Sequence of chain 1.A:
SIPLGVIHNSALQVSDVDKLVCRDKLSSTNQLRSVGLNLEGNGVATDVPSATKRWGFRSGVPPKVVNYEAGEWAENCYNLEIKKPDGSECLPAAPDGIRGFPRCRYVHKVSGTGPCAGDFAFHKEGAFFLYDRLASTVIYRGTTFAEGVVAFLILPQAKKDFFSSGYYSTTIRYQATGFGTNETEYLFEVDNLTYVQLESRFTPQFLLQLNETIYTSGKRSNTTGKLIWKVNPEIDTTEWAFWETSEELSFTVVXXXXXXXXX

A protein and the small-molecule ligand that binds it are described below.
Small molecule (SMILES): CC(=O)N[C@@H]1[C@@H](O)[C@H](O)[C@@H](CO)O[C@H]1O

Binding-site contacts:
Ligand atom C5 contacts residue ASN211 of chain 1.A at 3.7 Å.
Ligand atom C4 contacts residue ASN211 of chain 1.A at 4.3 Å.
Ligand atom O7 contacts residue ASN211 of chain 1.A at 3.3 Å (h-bond).
Ligand atom C1 contacts residue ASN211 of chain 1.A at 1.4 Å.
Ligand atom O5 contacts residue ASN211 of chain 1.A at 2.4 Å (h-bond).
Ligand atom C7 contacts residue ASN211 of chain 1.A at 3.3 Å.
Ligand atom C3 contacts residue ASN211 of chain 1.A at 3.8 Å.
Ligand atom C2 contacts residue ASN211 of chain 1.A at 2.5 Å.
Ligand atom N2 contacts residue ASN211 of chain 1.A at 2.9 Å (h-bond).
Ligand atom C8 contacts residue ASN211 of chain 1.A at 4.4 Å.